Sequence of chain 2.B:
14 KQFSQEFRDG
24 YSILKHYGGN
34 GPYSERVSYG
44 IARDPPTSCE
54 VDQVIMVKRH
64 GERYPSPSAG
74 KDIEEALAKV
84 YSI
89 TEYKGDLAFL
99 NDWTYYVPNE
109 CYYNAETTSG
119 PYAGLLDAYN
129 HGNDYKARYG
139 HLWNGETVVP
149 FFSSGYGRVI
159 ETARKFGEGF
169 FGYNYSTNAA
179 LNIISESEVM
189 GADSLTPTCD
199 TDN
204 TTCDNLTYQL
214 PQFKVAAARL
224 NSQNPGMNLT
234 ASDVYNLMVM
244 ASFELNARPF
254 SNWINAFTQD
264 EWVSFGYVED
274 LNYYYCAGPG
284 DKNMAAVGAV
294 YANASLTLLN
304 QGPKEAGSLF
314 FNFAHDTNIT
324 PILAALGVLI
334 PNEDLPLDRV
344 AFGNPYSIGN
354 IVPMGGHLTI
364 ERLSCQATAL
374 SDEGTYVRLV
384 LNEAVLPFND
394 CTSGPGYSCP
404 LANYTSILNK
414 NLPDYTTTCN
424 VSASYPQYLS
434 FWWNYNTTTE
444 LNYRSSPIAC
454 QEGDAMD

A protein and the small-molecule ligand that binds it are described below.
Small molecule (SMILES): CC(=O)N[C@@H]1[C@@H](O)[C@H](O)[C@@H](CO)O[C@H]1O

Binding-site contacts:
Ligand atom O4 contacts residue GOL1 of chain 2.Y at 3.9 Å.
Ligand atom O7 contacts residue ASN296 of chain 2.B at 3.4 Å (h-bond).
Ligand atom C6 contacts residue LEU432 of chain 2.B at 3.8 Å (hydrophobic).
Ligand atom C1 contacts residue ASN296 of chain 2.B at 1.5 Å.
Ligand atom O6 contacts residue TYR431 of chain 2.B at 4.0 Å.
Ligand atom C8 contacts residue ASN296 of chain 2.B at 4.1 Å.
Ligand atom C1 contacts residue ALA297 of chain 2.B at 4.2 Å (hydrophobic).
Ligand atom N2 contacts residue ASN296 of chain 2.B at 2.8 Å (h-bond).
Ligand atom C3 contacts residue TYR431 of chain 2.B at 3.9 Å (hydrophobic).
Ligand atom O5 contacts residue ASN296 of chain 2.B at 2.5 Å (h-bond).
Ligand atom C5 contacts residue THR300 of chain 2.B at 3.3 Å.
Ligand atom C6 contacts residue TRP436 of chain 2.B at 3.6 Å (hydrophobic).
Ligand atom C2 contacts residue ASN296 of chain 2.B at 2.4 Å.
Ligand atom C6 contacts residue ALA297 of chain 2.B at 4.2 Å (hydrophobic).
Ligand atom O6 contacts residue ALA297 of chain 2.B at 4.4 Å.
Ligand atom C2 contacts residue TYR431 of chain 2.B at 4.3 Å (hydrophobic).
Ligand atom C7 contacts residue ASN296 of chain 2.B at 3.3 Å.
Ligand atom O3 contacts residue TYR431 of chain 2.B at 3.0 Å.
Ligand atom C3 contacts residue ASN296 of chain 2.B at 3.8 Å.
Ligand atom O5 contacts residue THR300 of chain 2.B at 3.7 Å.
Ligand atom O5 contacts residue ALA297 of chain 2.B at 3.7 Å.
Ligand atom C5 contacts residue ASN296 of chain 2.B at 3.7 Å.
Ligand atom C4 contacts residue TYR431 of chain 2.B at 3.6 Å (hydrophobic).
Ligand atom O6 contacts residue LEU432 of chain 2.B at 2.9 Å (h-bond).
Ligand atom C1 contacts residue THR300 of chain 2.B at 3.8 Å.
Ligand atom C4 contacts residue THR300 of chain 2.B at 4.4 Å.
Ligand atom O6 contacts residue TRP436 of chain 2.B at 4.1 Å.
Ligand atom C4 contacts residue ASN296 of chain 2.B at 4.2 Å.
Ligand atom C6 contacts residue GOL1 of chain 2.Y at 4.2 Å.
Ligand atom C6 contacts residue THR300 of chain 2.B at 4.0 Å.
Ligand atom C5 contacts residue ALA297 of chain 2.B at 4.4 Å (hydrophobic).
Ligand atom O4 contacts residue TYR431 of chain 2.B at 4.1 Å.